Sequence of chain 54.F:
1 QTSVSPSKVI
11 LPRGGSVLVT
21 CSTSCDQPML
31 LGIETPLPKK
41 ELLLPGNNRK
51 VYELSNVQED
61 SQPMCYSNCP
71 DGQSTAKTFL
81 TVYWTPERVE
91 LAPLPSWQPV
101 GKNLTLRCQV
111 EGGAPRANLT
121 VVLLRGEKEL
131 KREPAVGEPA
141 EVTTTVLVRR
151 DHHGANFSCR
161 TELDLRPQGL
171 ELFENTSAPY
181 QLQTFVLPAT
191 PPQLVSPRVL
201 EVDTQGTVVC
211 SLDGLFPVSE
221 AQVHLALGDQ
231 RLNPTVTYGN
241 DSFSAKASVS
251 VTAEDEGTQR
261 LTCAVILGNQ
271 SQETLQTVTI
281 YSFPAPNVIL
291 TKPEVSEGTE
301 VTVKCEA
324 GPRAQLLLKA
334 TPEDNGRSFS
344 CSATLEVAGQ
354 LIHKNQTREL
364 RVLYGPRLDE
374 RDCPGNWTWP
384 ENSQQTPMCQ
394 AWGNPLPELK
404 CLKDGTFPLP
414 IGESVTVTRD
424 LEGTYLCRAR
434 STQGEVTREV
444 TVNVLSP

A small-molecule ligand and the protein it binds are described below.
Small molecule (SMILES): CC(=O)N[C@@H]1[C@@H](O)[C@H](O)[C@@H](CO)O[C@H]1O

Binding-site contacts:
Ligand atom C2 contacts residue THR145 of chain 54.F at 4.1 Å.
Ligand atom C1 contacts residue ASN103 of chain 54.F at 1.7 Å.
Ligand atom N2 contacts residue ASN103 of chain 54.F at 3.8 Å.
Ligand atom N2 contacts residue LEU147 of chain 54.F at 3.6 Å.
Ligand atom O7 contacts residue LEU147 of chain 54.F at 3.0 Å.
Ligand atom C3 contacts residue ASN103 of chain 54.F at 4.5 Å.
Ligand atom C3 contacts residue THR145 of chain 54.F at 4.1 Å.
Ligand atom C2 contacts residue ASN103 of chain 54.F at 3.2 Å.
Ligand atom C1 contacts residue THR145 of chain 54.F at 3.4 Å.
Ligand atom O5 contacts residue THR145 of chain 54.F at 4.0 Å.
Ligand atom C2 contacts residue LEU147 of chain 54.F at 4.3 Å (hydrophobic).
Ligand atom C7 contacts residue LEU147 of chain 54.F at 3.1 Å (hydrophobic).
Ligand atom O5 contacts residue ASN103 of chain 54.F at 2.6 Å (h-bond).
Ligand atom C5 contacts residue THR145 of chain 54.F at 4.0 Å.
Ligand atom C8 contacts residue VAL146 of chain 54.F at 4.5 Å (hydrophobic).
Ligand atom N2 contacts residue THR145 of chain 54.F at 4.0 Å.
Ligand atom C8 contacts residue LEU147 of chain 54.F at 3.4 Å (hydrophobic).
Ligand atom C5 contacts residue ASN103 of chain 54.F at 4.0 Å.